Binding-site contacts:
Ligand atom C15 contacts residue HIS59 of chain 1.I at 3.5 Å.
Ligand atom C contacts residue TYR61 of chain 1.I at 3.5 Å (hydrophobic).
Ligand atom C17 contacts residue TYR47 of chain 1.I at 3.5 Å (hydrophobic).
Ligand atom C7 contacts residue TYR61 of chain 1.I at 3.6 Å (hydrophobic).
Ligand atom C25 contacts residue HIS59 of chain 1.I at 3.5 Å.
Ligand atom O6 contacts residue TYR47 of chain 1.I at 2.6 Å (h-bond).
Ligand atom C17 contacts residue HIS59 of chain 1.I at 3.6 Å.
Ligand atom C10 contacts residue TYR47 of chain 1.I at 3.6 Å (hydrophobic).
Ligand atom O2 contacts residue TYR61 of chain 1.I at 3.7 Å.
Ligand atom C16 contacts residue HIS59 of chain 1.I at 3.4 Å.
Ligand atom C11 contacts residue TRP37 of chain 1.I at 3.7 Å (hydrophobic).
Ligand atom C24 contacts residue ILE58 of chain 1.I at 3.6 Å (hydrophobic).
Ligand atom C15 contacts residue TYR47 of chain 1.I at 3.7 Å (hydrophobic).
Ligand atom O3 contacts residue PHE40 of chain 1.I at 3.6 Å.
Ligand atom O1 contacts residue ARG18 of chain 1.I at 3.3 Å.
Ligand atom C14 contacts residue TRP37 of chain 1.I at 3.7 Å (hydrophobic).
Ligand atom C5 contacts residue TYR61 of chain 1.I at 3.6 Å (hydrophobic).
Ligand atom C15 contacts residue TRP66 of chain 1.I at 3.5 Å (hydrophobic).
Ligand atom C23 contacts residue TYR47 of chain 1.I at 3.6 Å (hydrophobic).
Ligand atom C14 contacts residue TRP66 of chain 1.I at 3.7 Å (hydrophobic).
Ligand atom O5 contacts residue TYR61 of chain 1.I at 3.5 Å.
Ligand atom C14 contacts residue HIS64 of chain 1.I at 3.4 Å.
Ligand atom O5 contacts residue SER60 of chain 1.I at 2.8 Å (h-bond).
Ligand atom C14 contacts residue SER60 of chain 1.I at 3.7 Å.
Ligand atom C22 contacts residue TYR47 of chain 1.I at 3.8 Å (hydrophobic).
Ligand atom C13 contacts residue TRP37 of chain 1.I at 3.5 Å (hydrophobic).
Ligand atom S contacts residue PHE25 of chain 1.I at 3.8 Å.
Ligand atom N1 contacts residue TYR47 of chain 1.I at 3.7 Å.
Ligand atom C29 contacts residue PRO48 of chain 1.I at 3.1 Å (hydrophobic).
Ligand atom N3 contacts residue ARG56 of chain 1.I at 3.1 Å (salt-bridge).
Ligand atom N2 contacts residue HIS59 of chain 1.I at 2.9 Å (h-bond).
Ligand atom C13 contacts residue TYR47 of chain 1.I at 3.4 Å (hydrophobic).
Ligand atom N3 contacts residue PRO48 of chain 1.I at 3.5 Å (h-bond).
Ligand atom O4 contacts residue TYR61 of chain 1.I at 3.4 Å.
Ligand atom O5 contacts residue HIS64 of chain 1.I at 2.4 Å (h-bond).
Ligand atom C3 contacts residue ARG18 of chain 1.I at 3.7 Å.
Ligand atom C3 contacts residue TYR61 of chain 1.I at 3.5 Å (hydrophobic).
Ligand atom C13 contacts residue HIS64 of chain 1.I at 3.7 Å.
Ligand atom C12 contacts residue TYR61 of chain 1.I at 3.5 Å (hydrophobic).
Ligand atom C27 contacts residue PRO48 of chain 1.I at 3.8 Å (hydrophobic).

A protein and the small-molecule ligand that binds it are described below.
Small molecule (SMILES): COCCOCCOc1cc([C@H](C(=O)N2C[C@H](O)C[C@H]2C(=O)N[C@@H](C)c2ccc(-c3scnc3C)cc2)C(C)C)on1

Sequence of chain 1.I:
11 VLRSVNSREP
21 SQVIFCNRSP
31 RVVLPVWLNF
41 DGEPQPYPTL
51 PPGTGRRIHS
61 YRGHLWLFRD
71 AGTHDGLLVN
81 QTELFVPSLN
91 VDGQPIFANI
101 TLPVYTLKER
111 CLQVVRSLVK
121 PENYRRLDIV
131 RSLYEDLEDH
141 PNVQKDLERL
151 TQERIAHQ